Sequence of chain 1.B:
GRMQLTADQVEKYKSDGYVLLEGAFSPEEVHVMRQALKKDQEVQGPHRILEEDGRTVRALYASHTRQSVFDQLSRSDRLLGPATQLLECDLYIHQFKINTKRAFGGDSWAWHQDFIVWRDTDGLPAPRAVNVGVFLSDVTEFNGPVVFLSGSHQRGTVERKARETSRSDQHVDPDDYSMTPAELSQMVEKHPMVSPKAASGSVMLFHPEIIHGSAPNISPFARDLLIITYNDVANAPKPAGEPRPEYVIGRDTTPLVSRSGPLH

This protein binds this small molecule.
Small molecule (SMILES): O=C(O)CCC(=O)C(=O)O

Binding-site contacts:
Ligand atom O2 contacts residue LEU1 of chain 1.H at 3.3 Å.
Ligand atom O2 contacts residue CO1 of chain 1.F at 2.1 Å.
Ligand atom O2 contacts residue HIS113 of chain 1.B at 3.5 Å (h-bond).
Ligand atom O4 contacts residue SER215 of chain 1.B at 2.6 Å (h-bond).
Ligand atom C2 contacts residue CO1 of chain 1.F at 2.8 Å.
Ligand atom C1 contacts residue CO1 of chain 1.F at 2.8 Å.
Ligand atom C1 contacts residue ASN100 of chain 1.B at 4.0 Å.
Ligand atom C3 contacts residue ASN100 of chain 1.B at 3.3 Å.
Ligand atom C4 contacts residue VAL147 of chain 1.B at 4.0 Å (hydrophobic).
Ligand atom C1 contacts residue HIS113 of chain 1.B at 3.9 Å.
Ligand atom O3 contacts residue ARG224 of chain 1.B at 2.8 Å (salt-bridge).
Ligand atom C3 contacts residue TRP110 of chain 1.B at 3.7 Å (hydrophobic).
Ligand atom O5 contacts residue HIS113 of chain 1.B at 3.0 Å.
Ligand atom O5 contacts residue HIS213 of chain 1.B at 2.7 Å (h-bond).
Ligand atom O4 contacts residue ARG224 of chain 1.B at 2.8 Å (salt-bridge).
Ligand atom C4 contacts residue ASN100 of chain 1.B at 4.0 Å.
Ligand atom O1 contacts residue LYS98 of chain 1.B at 3.2 Å.
Ligand atom C2 contacts residue ASN100 of chain 1.B at 4.1 Å.
Ligand atom O3 contacts residue TRP110 of chain 1.B at 3.7 Å.
Ligand atom O4 contacts residue VAL147 of chain 1.B at 3.6 Å.
Ligand atom C1 contacts residue LYS98 of chain 1.B at 3.7 Å.
Ligand atom C5 contacts residue ASN100 of chain 1.B at 3.8 Å.
Ligand atom C5 contacts residue ARG224 of chain 1.B at 3.5 Å.
Ligand atom O3 contacts residue ASN100 of chain 1.B at 3.0 Å (h-bond).
Ligand atom C2 contacts residue HIS213 of chain 1.B at 3.9 Å.
Ligand atom O2 contacts residue ASP115 of chain 1.B at 3.1 Å (salt-bridge).
Ligand atom C4 contacts residue TRP110 of chain 1.B at 4.1 Å (hydrophobic).
Ligand atom O2 contacts residue HIS213 of chain 1.B at 4.0 Å.
Ligand atom O5 contacts residue CO1 of chain 1.F at 2.1 Å.
Ligand atom O4 contacts residue LYS102 of chain 1.B at 4.1 Å.
Ligand atom O3 contacts residue LEU226 of chain 1.B at 3.9 Å.
Ligand atom C5 contacts residue TRP110 of chain 1.B at 3.6 Å (hydrophobic).
Ligand atom C5 contacts residue SER215 of chain 1.B at 3.7 Å.
Ligand atom O1 contacts residue TRP110 of chain 1.B at 4.1 Å.
Ligand atom O2 contacts residue LYS98 of chain 1.B at 3.8 Å.
Ligand atom C5 contacts residue VAL147 of chain 1.B at 3.9 Å (hydrophobic).
Ligand atom O4 contacts residue TRP110 of chain 1.B at 3.5 Å.
Ligand atom O1 contacts residue ASN100 of chain 1.B at 3.2 Å (h-bond).
Ligand atom C2 contacts residue HIS113 of chain 1.B at 3.6 Å.
Ligand atom O1 contacts residue CO1 of chain 1.F at 4.1 Å.